The protein below binds the small molecule below.
Small molecule (SMILES): CC(=O)NC[C@H]1O[C@H](O)[C@H](O)[C@@H](O)[C@@H]1O

Binding-site contacts:
Ligand atom CH3 contacts residue SO41 of chain 1.C at 3.3 Å.
Ligand atom O4 contacts residue ASP97 of chain 1.A at 2.7 Å (salt-bridge).
Ligand atom C contacts residue GLY197 of chain 1.A at 3.6 Å.
Ligand atom C2 contacts residue GLY351 of chain 1.A at 4.1 Å.
Ligand atom C6 contacts residue GLU196 of chain 1.A at 3.6 Å.
Ligand atom C1 contacts residue GLC1 of chain 1.G at 2.3 Å.
Ligand atom O4 contacts residue GLU196 of chain 1.A at 3.6 Å.
Ligand atom O contacts residue GLY197 of chain 1.A at 3.7 Å.
Ligand atom C1 contacts residue ASN151 of chain 1.A at 4.0 Å.
Ligand atom C contacts residue TRP276 of chain 1.A at 4.0 Å (hydrophobic).
Ligand atom C4 contacts residue ASP97 of chain 1.A at 3.5 Å.
Ligand atom O3 contacts residue GLY350 of chain 1.A at 3.2 Å.
Ligand atom CH3 contacts residue GLY197 of chain 1.A at 4.0 Å.
Ligand atom C5 contacts residue GLC1 of chain 1.G at 3.6 Å.
Ligand atom O2 contacts residue GLY351 of chain 1.A at 3.1 Å (h-bond).
Ligand atom C1 contacts residue TRP276 of chain 1.A at 3.5 Å (hydrophobic).
Ligand atom O3 contacts residue ASP97 of chain 1.A at 2.6 Å (salt-bridge).
Ligand atom C3 contacts residue ASP97 of chain 1.A at 3.2 Å.
Ligand atom O contacts residue TRP276 of chain 1.A at 3.1 Å (h-bond).
Ligand atom C2 contacts residue ASN151 of chain 1.A at 3.8 Å.
Ligand atom C contacts residue SO41 of chain 1.C at 3.9 Å.
Ligand atom C6 contacts residue GLY197 of chain 1.A at 4.0 Å.
Ligand atom O2 contacts residue GLC1 of chain 1.G at 4.0 Å.
Ligand atom CH3 contacts residue GLN191 of chain 1.A at 3.6 Å.
Ligand atom C2 contacts residue GLC1 of chain 1.G at 3.6 Å.
Ligand atom C4 contacts residue ARG421 of chain 1.A at 3.5 Å.
Ligand atom O2 contacts residue GLY350 of chain 1.A at 3.9 Å.
Ligand atom O3 contacts residue ARG421 of chain 1.A at 3.1 Å (salt-bridge).
Ligand atom O4 contacts residue PRO73 of chain 1.A at 3.9 Å.
Ligand atom C2 contacts residue TRP276 of chain 1.A at 3.8 Å (hydrophobic).
Ligand atom O5 contacts residue TRP276 of chain 1.A at 3.2 Å (h-bond).
Ligand atom O4 contacts residue ARG421 of chain 1.A at 2.8 Å (salt-bridge).
Ligand atom C3 contacts residue ARG421 of chain 1.A at 3.9 Å.
Ligand atom N6 contacts residue GLU196 of chain 1.A at 3.9 Å.
Ligand atom N6 contacts residue GLY197 of chain 1.A at 3.6 Å (h-bond).
Ligand atom O1 contacts residue GLC1 of chain 1.G at 1.4 Å.
Ligand atom O5 contacts residue GLC1 of chain 1.G at 2.8 Å.
Ligand atom O3 contacts residue GLY351 of chain 1.A at 3.2 Å (h-bond).
Ligand atom N6 contacts residue SO41 of chain 1.C at 4.0 Å.
Ligand atom O2 contacts residue ASN151 of chain 1.A at 2.9 Å (h-bond).

Sequence of chain 1.A:
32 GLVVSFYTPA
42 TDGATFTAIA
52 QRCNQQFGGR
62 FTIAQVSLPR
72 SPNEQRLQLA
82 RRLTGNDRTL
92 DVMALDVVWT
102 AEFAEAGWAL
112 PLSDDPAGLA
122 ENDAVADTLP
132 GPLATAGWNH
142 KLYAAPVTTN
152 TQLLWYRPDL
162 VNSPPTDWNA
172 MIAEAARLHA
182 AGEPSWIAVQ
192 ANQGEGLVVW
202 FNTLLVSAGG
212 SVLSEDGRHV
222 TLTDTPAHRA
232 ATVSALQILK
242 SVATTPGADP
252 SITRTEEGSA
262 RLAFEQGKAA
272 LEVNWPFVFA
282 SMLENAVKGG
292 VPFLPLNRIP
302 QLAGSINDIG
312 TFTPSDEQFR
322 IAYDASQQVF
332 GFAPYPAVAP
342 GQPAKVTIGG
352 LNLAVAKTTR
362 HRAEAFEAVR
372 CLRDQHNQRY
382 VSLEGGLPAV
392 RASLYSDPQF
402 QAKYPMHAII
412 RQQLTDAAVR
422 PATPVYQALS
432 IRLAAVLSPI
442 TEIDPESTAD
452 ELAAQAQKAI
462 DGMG